The small molecule below binds the protein below.
Small molecule (SMILES): CC[C@H](C)[C@H](NC(=O)[C@H](CO)NC(=O)[C@H](CCCN=C(N)N)NC(=O)[C@@H](NC(=O)[C@@H]1CCCN1C(=O)[C@@H]1CCCN1C(=O)[C@H](C)N)C(C)C)C(=O)N[C@H](C=O)Cc1ccc(O)cc1

Binding-site contacts:
Ligand atom C contacts residue THR235 of chain 7.S at 3.6 Å.
Ligand atom CG contacts residue HIS277 of chain 7.S at 3.8 Å.
Ligand atom CD1 contacts residue TYR91 of chain 7.S at 3.9 Å (hydrophobic).
Ligand atom C contacts residue ASN281 of chain 7.S at 3.8 Å.
Ligand atom O contacts residue ASN227 of chain 7.S at 3.6 Å.
Ligand atom O contacts residue LYS234 of chain 7.S at 3.6 Å.
Ligand atom CG2 contacts residue HIS277 of chain 7.S at 3.3 Å.
Ligand atom CG2 contacts residue ASN281 of chain 7.S at 3.6 Å.
Ligand atom CB contacts residue LEU286 of chain 7.S at 3.9 Å (hydrophobic).
Ligand atom CD1 contacts residue TYR94 of chain 7.S at 3.5 Å (hydrophobic).
Ligand atom O contacts residue ASN281 of chain 7.S at 2.6 Å (h-bond).
Ligand atom CG contacts residue ASP233 of chain 7.S at 3.0 Å.
Ligand atom N contacts residue THR235 of chain 7.S at 3.9 Å.
Ligand atom O contacts residue THR235 of chain 7.S at 3.1 Å (h-bond).
Ligand atom N contacts residue ASN227 of chain 7.S at 3.0 Å (h-bond).
Ligand atom O contacts residue LEU286 of chain 7.S at 3.2 Å.
Ligand atom CG contacts residue LYS234 of chain 7.S at 3.3 Å.
Ligand atom CB contacts residue HIS277 of chain 7.S at 3.7 Å.
Ligand atom CG2 contacts residue GLU236 of chain 7.S at 3.3 Å.
Ligand atom CA contacts residue THR235 of chain 7.S at 3.6 Å.
Ligand atom N contacts residue TYR273 of chain 7.S at 3.9 Å.
Ligand atom C contacts residue ASN227 of chain 7.S at 3.5 Å.
Ligand atom CB contacts residue ASP233 of chain 7.S at 3.0 Å.
Ligand atom O contacts residue HIS277 of chain 7.S at 3.4 Å.
Ligand atom CG1 contacts residue TYR94 of chain 7.S at 3.8 Å (hydrophobic).
Ligand atom CG2 contacts residue PHE278 of chain 7.S at 3.7 Å (hydrophobic).
Ligand atom O contacts residue THR235 of chain 7.S at 3.0 Å (h-bond).
Ligand atom C contacts residue TYR94 of chain 7.S at 4.0 Å (hydrophobic).
Ligand atom N contacts residue THR235 of chain 7.S at 3.5 Å (h-bond).
Ligand atom CG2 contacts residue LEU286 of chain 7.S at 3.7 Å (hydrophobic).
Ligand atom CG contacts residue TYR273 of chain 7.S at 3.6 Å (hydrophobic).
Ligand atom O contacts residue TYR94 of chain 7.S at 2.9 Å.
Ligand atom CB contacts residue TYR238 of chain 7.S at 3.6 Å (hydrophobic).
Ligand atom CG1 contacts residue VAL280 of chain 7.S at 4.0 Å (hydrophobic).
Ligand atom C contacts residue THR235 of chain 7.S at 3.6 Å.
Ligand atom C contacts residue LEU286 of chain 7.S at 3.8 Å (hydrophobic).
Ligand atom C contacts residue THR235 of chain 7.S at 3.6 Å.
Ligand atom CD contacts residue TYR273 of chain 7.S at 3.3 Å (hydrophobic).
Ligand atom CA contacts residue ASN227 of chain 7.S at 3.7 Å.
Ligand atom CD contacts residue HIS277 of chain 7.S at 3.9 Å.

Sequence of chain 7.S:
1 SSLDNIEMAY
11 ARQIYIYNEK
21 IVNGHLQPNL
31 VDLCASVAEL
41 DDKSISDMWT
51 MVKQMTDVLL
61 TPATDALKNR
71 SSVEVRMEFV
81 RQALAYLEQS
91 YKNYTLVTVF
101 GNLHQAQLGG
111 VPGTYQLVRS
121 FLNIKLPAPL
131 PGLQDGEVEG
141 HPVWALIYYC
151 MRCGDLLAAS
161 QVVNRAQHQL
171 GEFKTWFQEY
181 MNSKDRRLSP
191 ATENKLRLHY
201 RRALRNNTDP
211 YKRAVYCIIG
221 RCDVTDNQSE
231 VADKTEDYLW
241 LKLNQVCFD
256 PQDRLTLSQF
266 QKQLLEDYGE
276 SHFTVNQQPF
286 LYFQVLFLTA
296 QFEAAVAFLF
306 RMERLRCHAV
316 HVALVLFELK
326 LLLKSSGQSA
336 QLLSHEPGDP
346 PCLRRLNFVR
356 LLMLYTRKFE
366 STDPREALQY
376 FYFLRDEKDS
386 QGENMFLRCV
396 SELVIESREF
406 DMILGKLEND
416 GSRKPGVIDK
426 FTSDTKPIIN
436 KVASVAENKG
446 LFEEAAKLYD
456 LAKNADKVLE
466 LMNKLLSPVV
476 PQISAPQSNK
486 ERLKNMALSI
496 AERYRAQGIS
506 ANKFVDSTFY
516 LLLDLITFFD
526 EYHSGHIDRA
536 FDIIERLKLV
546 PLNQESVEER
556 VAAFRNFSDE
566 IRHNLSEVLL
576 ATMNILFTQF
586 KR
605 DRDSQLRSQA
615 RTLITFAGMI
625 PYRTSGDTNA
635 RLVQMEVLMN